A small-molecule ligand and the protein it binds are described below.
Small molecule (SMILES): O=c1ccn([C@@H]2O[C@H](CO)[C@@H](O)[C@H]2O)c(=O)[nH]1

Sequence of chain 1.B:
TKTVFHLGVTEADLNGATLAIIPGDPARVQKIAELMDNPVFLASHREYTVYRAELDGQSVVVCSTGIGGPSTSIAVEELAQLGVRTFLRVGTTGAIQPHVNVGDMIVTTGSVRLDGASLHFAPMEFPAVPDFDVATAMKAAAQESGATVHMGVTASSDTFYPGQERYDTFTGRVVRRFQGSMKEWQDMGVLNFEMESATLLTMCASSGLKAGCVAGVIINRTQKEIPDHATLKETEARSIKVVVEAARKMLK

Sequence of chain 1.A:
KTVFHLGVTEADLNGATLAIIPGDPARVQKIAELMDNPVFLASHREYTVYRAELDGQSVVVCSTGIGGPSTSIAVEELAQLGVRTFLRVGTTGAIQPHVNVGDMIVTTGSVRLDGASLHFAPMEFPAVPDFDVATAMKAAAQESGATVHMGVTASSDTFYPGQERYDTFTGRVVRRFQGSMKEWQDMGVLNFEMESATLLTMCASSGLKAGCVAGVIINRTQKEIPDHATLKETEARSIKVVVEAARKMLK

Binding-site contacts:
Ligand atom O4' contacts residue THR93 of chain 1.B at 3.4 Å (h-bond).
Ligand atom O5' contacts residue HIS7 of chain 1.A at 2.7 Å (h-bond).
Ligand atom C5 contacts residue GLY95 of chain 1.B at 3.5 Å.
Ligand atom C2 contacts residue GLN165 of chain 1.B at 3.7 Å.
Ligand atom C2 contacts residue PHE194 of chain 1.B at 3.9 Å (hydrophobic).
Ligand atom C4 contacts residue GLY95 of chain 1.B at 3.5 Å.
Ligand atom O2 contacts residue GLN165 of chain 1.B at 2.9 Å (h-bond).
Ligand atom C2' contacts residue GLU197 of chain 1.B at 3.7 Å.
Ligand atom C2 contacts residue PHE161 of chain 1.B at 3.8 Å (hydrophobic).
Ligand atom C6 contacts residue THR94 of chain 1.B at 3.7 Å.
Ligand atom C5' contacts residue HIS7 of chain 1.A at 3.3 Å.
Ligand atom C4 contacts residue THR94 of chain 1.B at 4.0 Å.
Ligand atom N3 contacts residue GLN165 of chain 1.B at 2.9 Å (h-bond).
Ligand atom O2' contacts residue GLU197 of chain 1.B at 2.7 Å (salt-bridge).
Ligand atom O5' contacts residue ARG47 of chain 1.A at 3.6 Å.
Ligand atom O4 contacts residue GLY95 of chain 1.B at 3.5 Å.
Ligand atom O4 contacts residue ARG167 of chain 1.B at 2.9 Å (salt-bridge).
Ligand atom O2' contacts residue GLU195 of chain 1.B at 3.3 Å.
Ligand atom O2' contacts residue THR93 of chain 1.B at 4.0 Å.
Ligand atom O4 contacts residue ILE220 of chain 1.B at 3.7 Å.
Ligand atom C5' contacts residue ILE68 of chain 1.B at 3.6 Å (hydrophobic).
Ligand atom C5 contacts residue THR94 of chain 1.B at 3.5 Å.
Ligand atom N3 contacts residue PHE161 of chain 1.B at 3.6 Å.
Ligand atom C4 contacts residue GLN165 of chain 1.B at 3.7 Å.
Ligand atom C4 contacts residue PHE161 of chain 1.B at 3.9 Å (hydrophobic).
Ligand atom C6 contacts residue THR93 of chain 1.B at 3.3 Å.
Ligand atom O2 contacts residue GLU195 of chain 1.B at 3.5 Å.
Ligand atom O4 contacts residue GLN165 of chain 1.B at 3.6 Å.
Ligand atom C3' contacts residue GLU197 of chain 1.B at 3.5 Å.
Ligand atom C4 contacts residue ARG167 of chain 1.B at 3.9 Å.
Ligand atom O2 contacts residue PHE161 of chain 1.B at 3.9 Å.
Ligand atom C5 contacts residue ILE219 of chain 1.B at 4.0 Å (hydrophobic).
Ligand atom N1 contacts residue THR93 of chain 1.B at 3.6 Å.
Ligand atom O3' contacts residue GLU197 of chain 1.B at 2.7 Å (salt-bridge).
Ligand atom N3 contacts residue PHE194 of chain 1.B at 3.8 Å.
Ligand atom C2' contacts residue MET196 of chain 1.B at 3.8 Å (hydrophobic).
Ligand atom O2 contacts residue MET196 of chain 1.B at 3.3 Å.
Ligand atom O2' contacts residue MET196 of chain 1.B at 3.0 Å (h-bond).
Ligand atom C2 contacts residue GLU195 of chain 1.B at 4.0 Å.
Ligand atom C1' contacts residue THR93 of chain 1.B at 3.4 Å.